Sequence of chain 1.B:
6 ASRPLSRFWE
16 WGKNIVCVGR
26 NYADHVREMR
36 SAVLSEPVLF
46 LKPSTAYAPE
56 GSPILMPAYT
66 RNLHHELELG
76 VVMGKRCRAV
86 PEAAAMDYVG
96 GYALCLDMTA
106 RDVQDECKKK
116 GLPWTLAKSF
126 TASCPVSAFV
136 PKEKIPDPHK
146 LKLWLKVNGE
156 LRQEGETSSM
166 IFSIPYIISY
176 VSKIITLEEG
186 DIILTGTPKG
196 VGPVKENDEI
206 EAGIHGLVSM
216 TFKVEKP

The protein below binds the small molecule below.
Small molecule (SMILES): O=C([O-])C(=O)[O-]

Binding-site contacts:
Ligand atom O1 contacts residue VAL23 of chain 1.B at 3.9 Å.
Ligand atom O4 contacts residue GLY24 of chain 1.B at 4.3 Å.
Ligand atom O1 contacts residue GLY24 of chain 1.B at 3.4 Å.
Ligand atom C2 contacts residue VAL23 of chain 1.B at 3.9 Å (hydrophobic).
Ligand atom C2 contacts residue MG1 of chain 1.M at 3.0 Å.
Ligand atom C1 contacts residue ARG25 of chain 1.B at 3.7 Å.
Ligand atom O1 contacts residue MG1 of chain 1.M at 4.2 Å.
Ligand atom O4 contacts residue MG1 of chain 1.M at 2.3 Å.
Ligand atom O2 contacts residue GLY24 of chain 1.B at 3.1 Å.
Ligand atom C2 contacts residue ARG25 of chain 1.B at 4.1 Å.
Ligand atom C2 contacts residue GLY24 of chain 1.B at 3.4 Å.
Ligand atom C1 contacts residue GLY24 of chain 1.B at 3.6 Å.
Ligand atom O1 contacts residue ASN26 of chain 1.B at 4.1 Å.
Ligand atom O1 contacts residue HIS30 of chain 1.B at 3.5 Å.
Ligand atom O2 contacts residue ARG25 of chain 1.B at 3.6 Å.
Ligand atom O3 contacts residue VAL23 of chain 1.B at 3.6 Å.
Ligand atom O4 contacts residue VAL23 of chain 1.B at 4.2 Å.
Ligand atom C1 contacts residue THR192 of chain 1.B at 4.1 Å.
Ligand atom O3 contacts residue MG1 of chain 1.M at 2.2 Å.
Ligand atom C1 contacts residue HIS30 of chain 1.B at 4.0 Å.
Ligand atom O3 contacts residue THR192 of chain 1.B at 3.2 Å (h-bond).
Ligand atom C2 contacts residue PHE45 of chain 1.B at 4.2 Å (hydrophobic).
Ligand atom O4 contacts residue LYS123 of chain 1.B at 3.1 Å (salt-bridge).
Ligand atom O4 contacts residue GLU71 of chain 1.B at 3.2 Å (salt-bridge).
Ligand atom O1 contacts residue THR192 of chain 1.B at 4.0 Å.
Ligand atom C1 contacts residue GLU71 of chain 1.B at 3.9 Å.
Ligand atom C2 contacts residue LYS123 of chain 1.B at 4.2 Å.
Ligand atom C1 contacts residue GLY191 of chain 1.B at 4.2 Å.
Ligand atom O2 contacts residue MG1 of chain 1.M at 4.3 Å.
Ligand atom C1 contacts residue MG1 of chain 1.M at 3.0 Å.
Ligand atom C2 contacts residue GLU71 of chain 1.B at 3.9 Å.
Ligand atom O4 contacts residue PHE45 of chain 1.B at 3.5 Å.
Ligand atom O1 contacts residue ARG25 of chain 1.B at 2.7 Å (salt-bridge).
Ligand atom O1 contacts residue GLY191 of chain 1.B at 4.2 Å.
Ligand atom C1 contacts residue VAL23 of chain 1.B at 3.6 Å (hydrophobic).
Ligand atom O3 contacts residue GLU73 of chain 1.B at 3.1 Å (salt-bridge).
Ligand atom O3 contacts residue GLU71 of chain 1.B at 3.1 Å (salt-bridge).
Ligand atom O2 contacts residue PHE45 of chain 1.B at 4.3 Å.
Ligand atom O4 contacts residue ASP102 of chain 1.B at 3.4 Å (salt-bridge).
Ligand atom O3 contacts residue GLY191 of chain 1.B at 3.5 Å.